This small molecule binds to this protein.
Small molecule (SMILES): NCC(=O)N[C@@H](CCCNC(N)=[NH2+])C(=O)NCC(=O)N[C@@H](CC(=O)O)C(=O)N[C@H](C=O)CO

Binding-site contacts:
Ligand atom CZ contacts residue LEU192 of chain 1.C at 4.0 Å (hydrophobic).
Ligand atom OD2 contacts residue SER213 of chain 1.D at 3.9 Å.
Ligand atom CA contacts residue ASP217 of chain 1.D at 4.0 Å.
Ligand atom OD1 contacts residue ASN215 of chain 1.D at 3.0 Å (h-bond).
Ligand atom NH2 contacts residue SER225 of chain 1.C at 3.9 Å.
Ligand atom CB contacts residue MG1 of chain 1.SA at 4.2 Å.
Ligand atom N contacts residue PHE160 of chain 1.C at 3.0 Å.
Ligand atom OD2 contacts residue MG1 of chain 1.SA at 3.8 Å.
Ligand atom CG contacts residue GLU220 of chain 1.D at 3.9 Å.
Ligand atom OD1 contacts residue GLU220 of chain 1.D at 2.7 Å (salt-bridge).
Ligand atom CA contacts residue MG1 of chain 1.SA at 4.0 Å.
Ligand atom CD contacts residue TYR190 of chain 1.C at 4.0 Å (hydrophobic).
Ligand atom C contacts residue ALA218 of chain 1.D at 4.0 Å (hydrophobic).
Ligand atom C contacts residue ALA218 of chain 1.D at 3.8 Å (hydrophobic).
Ligand atom O contacts residue ALA218 of chain 1.D at 3.1 Å.
Ligand atom CB contacts residue ASN215 of chain 1.D at 3.2 Å.
Ligand atom CG contacts residue ASN215 of chain 1.D at 3.2 Å.
Ligand atom N contacts residue ARG216 of chain 1.D at 4.1 Å.
Ligand atom O contacts residue SER123 of chain 1.D at 3.6 Å.
Ligand atom OD2 contacts residue ASN215 of chain 1.D at 3.3 Å (h-bond).
Ligand atom CZ contacts residue PHE231 of chain 1.C at 3.7 Å (hydrophobic).
Ligand atom NE contacts residue PHE231 of chain 1.C at 4.0 Å.
Ligand atom OD2 contacts residue TYR122 of chain 1.D at 2.9 Å (h-bond).
Ligand atom NH1 contacts residue TYR190 of chain 1.C at 4.1 Å.
Ligand atom O contacts residue ALA218 of chain 1.D at 3.7 Å.
Ligand atom OD2 contacts residue SER121 of chain 1.D at 3.2 Å.
Ligand atom OD1 contacts residue SER121 of chain 1.D at 2.8 Å.
Ligand atom CA contacts residue PHE160 of chain 1.C at 3.4 Å (hydrophobic).
Ligand atom O contacts residue TYR122 of chain 1.D at 3.9 Å.
Ligand atom CG contacts residue SER121 of chain 1.D at 3.4 Å.
Ligand atom OD1 contacts residue TYR122 of chain 1.D at 4.1 Å.
Ligand atom CG contacts residue TYR122 of chain 1.D at 3.7 Å (hydrophobic).
Ligand atom NH1 contacts residue LEU192 of chain 1.C at 3.4 Å.
Ligand atom NH1 contacts residue TYR189 of chain 1.C at 4.0 Å.
Ligand atom CA contacts residue ALA218 of chain 1.D at 3.5 Å (hydrophobic).
Ligand atom CA contacts residue ARG216 of chain 1.D at 3.5 Å.
Ligand atom OD1 contacts residue MG1 of chain 1.SA at 2.1 Å.
Ligand atom CG contacts residue MG1 of chain 1.SA at 3.2 Å.
Ligand atom OD2 contacts residue ARG214 of chain 1.D at 3.4 Å.
Ligand atom NH2 contacts residue PHE231 of chain 1.C at 3.1 Å.

Sequence of chain 1.C:
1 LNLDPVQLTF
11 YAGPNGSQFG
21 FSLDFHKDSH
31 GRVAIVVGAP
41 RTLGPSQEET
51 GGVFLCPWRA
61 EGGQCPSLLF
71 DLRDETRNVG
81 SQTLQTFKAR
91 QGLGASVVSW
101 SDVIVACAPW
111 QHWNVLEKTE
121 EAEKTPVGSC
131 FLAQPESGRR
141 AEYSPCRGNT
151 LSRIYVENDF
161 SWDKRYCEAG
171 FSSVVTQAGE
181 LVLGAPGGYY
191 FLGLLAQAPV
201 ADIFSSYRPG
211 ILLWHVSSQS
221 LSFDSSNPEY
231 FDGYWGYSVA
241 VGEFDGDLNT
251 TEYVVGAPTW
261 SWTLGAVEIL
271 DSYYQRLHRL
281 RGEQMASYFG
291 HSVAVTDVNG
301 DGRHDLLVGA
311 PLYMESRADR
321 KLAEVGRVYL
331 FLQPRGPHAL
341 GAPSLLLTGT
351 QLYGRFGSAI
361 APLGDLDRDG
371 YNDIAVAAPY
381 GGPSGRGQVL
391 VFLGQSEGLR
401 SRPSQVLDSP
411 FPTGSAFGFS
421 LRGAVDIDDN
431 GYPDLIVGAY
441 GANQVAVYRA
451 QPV

Sequence of chain 1.D:
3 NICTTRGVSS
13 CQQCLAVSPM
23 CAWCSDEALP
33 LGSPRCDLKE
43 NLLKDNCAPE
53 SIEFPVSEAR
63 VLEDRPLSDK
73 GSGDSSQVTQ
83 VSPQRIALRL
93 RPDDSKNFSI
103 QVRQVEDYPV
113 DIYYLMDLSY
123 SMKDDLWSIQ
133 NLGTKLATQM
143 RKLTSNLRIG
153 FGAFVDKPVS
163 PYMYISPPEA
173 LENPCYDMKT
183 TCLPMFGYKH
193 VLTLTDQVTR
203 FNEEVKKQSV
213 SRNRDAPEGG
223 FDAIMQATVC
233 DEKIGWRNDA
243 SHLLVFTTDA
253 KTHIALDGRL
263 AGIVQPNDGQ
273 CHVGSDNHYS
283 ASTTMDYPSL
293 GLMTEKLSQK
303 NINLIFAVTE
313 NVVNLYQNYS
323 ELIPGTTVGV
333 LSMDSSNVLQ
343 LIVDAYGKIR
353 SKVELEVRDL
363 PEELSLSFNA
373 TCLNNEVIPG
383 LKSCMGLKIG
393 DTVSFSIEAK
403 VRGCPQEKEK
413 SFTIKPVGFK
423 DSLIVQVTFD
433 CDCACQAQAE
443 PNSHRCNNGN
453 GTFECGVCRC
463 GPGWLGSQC